Sequence of chain 1.L:
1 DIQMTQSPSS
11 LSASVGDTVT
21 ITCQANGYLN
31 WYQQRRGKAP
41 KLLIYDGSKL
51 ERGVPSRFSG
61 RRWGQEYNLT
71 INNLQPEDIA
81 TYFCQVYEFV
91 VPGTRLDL

The small molecule below binds the protein below.
Small molecule (SMILES): CC(=O)N[C@H]1[C@H](O[C@H]2[C@H](O)[C@@H](NC(C)=O)CO[C@@H]2CO)O[C@H](CO)[C@@H](O)[C@@H]1O

Binding-site contacts:
Ligand atom O6 contacts residue THR20 of chain 1.L at 4.2 Å.
Ligand atom O7 contacts residue ARG61 of chain 1.L at 3.9 Å.
Ligand atom C7 contacts residue GLU66 of chain 1.L at 3.0 Å.
Ligand atom C5 contacts residue THR22 of chain 1.L at 4.4 Å.
Ligand atom O7 contacts residue TRP63 of chain 1.L at 4.1 Å.
Ligand atom O3 contacts residue GLU66 of chain 1.L at 4.3 Å.
Ligand atom C4 contacts residue ASN68 of chain 1.L at 4.2 Å.
Ligand atom C3 contacts residue GLU66 of chain 1.L at 3.9 Å.
Ligand atom C7 contacts residue ASN68 of chain 1.L at 3.4 Å.
Ligand atom O5 contacts residue THR22 of chain 1.L at 4.2 Å.
Ligand atom C7 contacts residue TRP63 of chain 1.L at 4.0 Å (hydrophobic).
Ligand atom C1 contacts residue GLU66 of chain 1.L at 3.8 Å.
Ligand atom C8 contacts residue TRP63 of chain 1.L at 3.0 Å (hydrophobic).
Ligand atom O7 contacts residue GLU66 of chain 1.L at 4.2 Å.
Ligand atom N2 contacts residue ASN68 of chain 1.L at 2.9 Å (h-bond).
Ligand atom C2 contacts residue ASN68 of chain 1.L at 2.5 Å.
Ligand atom O5 contacts residue ASN68 of chain 1.L at 2.2 Å (h-bond).
Ligand atom C5 contacts residue ASN68 of chain 1.L at 3.5 Å.
Ligand atom C8 contacts residue ASN68 of chain 1.L at 4.5 Å.
Ligand atom C1 contacts residue THR22 of chain 1.L at 4.0 Å.
Ligand atom C6 contacts residue THR20 of chain 1.L at 4.3 Å.
Ligand atom C3 contacts residue ASN68 of chain 1.L at 3.9 Å.
Ligand atom N2 contacts residue GLU66 of chain 1.L at 2.3 Å (salt-bridge).
Ligand atom O7 contacts residue ASN68 of chain 1.L at 3.8 Å.
Ligand atom C8 contacts residue GLU66 of chain 1.L at 2.9 Å.
Ligand atom C1 contacts residue ASN68 of chain 1.L at 1.4 Å.
Ligand atom C2 contacts residue GLU66 of chain 1.L at 3.4 Å.